Sequence of chain 1.A:
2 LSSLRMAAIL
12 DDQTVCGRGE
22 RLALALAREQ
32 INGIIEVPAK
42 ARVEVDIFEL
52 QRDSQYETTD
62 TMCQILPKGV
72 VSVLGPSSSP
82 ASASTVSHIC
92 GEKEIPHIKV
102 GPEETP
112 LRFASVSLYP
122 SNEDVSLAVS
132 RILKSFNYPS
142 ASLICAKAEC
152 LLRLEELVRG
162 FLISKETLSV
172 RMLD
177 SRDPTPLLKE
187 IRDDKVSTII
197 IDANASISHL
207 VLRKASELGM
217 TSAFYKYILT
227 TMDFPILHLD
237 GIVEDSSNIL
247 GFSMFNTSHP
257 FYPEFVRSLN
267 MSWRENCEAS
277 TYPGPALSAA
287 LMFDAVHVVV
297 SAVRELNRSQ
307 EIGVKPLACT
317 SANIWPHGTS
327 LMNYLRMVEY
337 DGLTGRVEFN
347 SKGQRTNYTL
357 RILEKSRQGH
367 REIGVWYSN

This small molecule binds to this protein.
Small molecule (SMILES): CC(=O)N[C@H]1CO[C@H](CO)[C@@H](O[C@@H]2O[C@H](CO)[C@@H](O[C@@H]3O[C@@H](CO)[C@@H](O)[C@@H](O)[C@H]3O)[C@H](O)[C@H]2NC(C)=O)C1

Binding-site contacts:
Ligand atom C4 contacts residue ASN200 of chain 1.A at 4.2 Å.
Ligand atom C2 contacts residue GLN14 of chain 1.A at 3.2 Å.
Ligand atom C5 contacts residue SER202 of chain 1.A at 3.9 Å.
Ligand atom O6 contacts residue THR15 of chain 1.A at 4.1 Å.
Ligand atom C1 contacts residue SER202 of chain 1.A at 3.5 Å.
Ligand atom C7 contacts residue SER202 of chain 1.A at 3.7 Å.
Ligand atom C5 contacts residue ASN200 of chain 1.A at 3.6 Å.
Ligand atom O2 contacts residue GLN14 of chain 1.A at 2.6 Å (h-bond).
Ligand atom C6 contacts residue THR15 of chain 1.A at 4.0 Å.
Ligand atom C2 contacts residue ASN200 of chain 1.A at 2.4 Å.
Ligand atom C6 contacts residue GLN14 of chain 1.A at 3.3 Å.
Ligand atom C5 contacts residue GLN14 of chain 1.A at 4.4 Å.
Ligand atom N2 contacts residue SER202 of chain 1.A at 4.3 Å.
Ligand atom O5 contacts residue ASN200 of chain 1.A at 2.3 Å (h-bond).
Ligand atom C8 contacts residue SER202 of chain 1.A at 4.0 Å.
Ligand atom O7 contacts residue ASN200 of chain 1.A at 3.5 Å.
Ligand atom O5 contacts residue SER202 of chain 1.A at 4.1 Å.
Ligand atom O4 contacts residue GLN14 of chain 1.A at 3.9 Å.
Ligand atom C5 contacts residue ILE203 of chain 1.A at 4.2 Å (hydrophobic).
Ligand atom O6 contacts residue GLN14 of chain 1.A at 3.8 Å.
Ligand atom C3 contacts residue GLN14 of chain 1.A at 4.2 Å.
Ligand atom C2 contacts residue SER202 of chain 1.A at 4.2 Å.
Ligand atom C1 contacts residue ILE203 of chain 1.A at 4.3 Å (hydrophobic).
Ligand atom O7 contacts residue SER202 of chain 1.A at 3.4 Å (h-bond).
Ligand atom C6 contacts residue ILE203 of chain 1.A at 4.2 Å (hydrophobic).
Ligand atom C1 contacts residue ASN200 of chain 1.A at 1.4 Å.
Ligand atom O7 contacts residue ALA201 of chain 1.A at 3.7 Å.
Ligand atom C3 contacts residue SER202 of chain 1.A at 4.1 Å.
Ligand atom C3 contacts residue ASN200 of chain 1.A at 3.8 Å.
Ligand atom O5 contacts residue ILE203 of chain 1.A at 3.9 Å.
Ligand atom N2 contacts residue ASN200 of chain 1.A at 2.8 Å (h-bond).
Ligand atom O3 contacts residue GLN14 of chain 1.A at 4.2 Å.
Ligand atom C7 contacts residue ASN200 of chain 1.A at 3.6 Å.
Ligand atom C1 contacts residue GLN14 of chain 1.A at 4.1 Å.